This protein binds this small molecule.
Small molecule (SMILES): CC(=O)N[C@H]1[C@H](O[C@H]2[C@H](O)[C@@H](NC(C)=O)CO[C@@H]2CO)O[C@H](CO)[C@@H](O[C@@H]2O[C@H](CO[C@H]3O[C@H](CO)[C@@H](O)[C@H](O)[C@@H]3O)[C@@H](O)[C@H](O[C@H]3O[C@H](CO)[C@@H](O)[C@H](O)[C@@H]3O)[C@@H]2O)[C@@H]1O

Sequence of chain 1.C:
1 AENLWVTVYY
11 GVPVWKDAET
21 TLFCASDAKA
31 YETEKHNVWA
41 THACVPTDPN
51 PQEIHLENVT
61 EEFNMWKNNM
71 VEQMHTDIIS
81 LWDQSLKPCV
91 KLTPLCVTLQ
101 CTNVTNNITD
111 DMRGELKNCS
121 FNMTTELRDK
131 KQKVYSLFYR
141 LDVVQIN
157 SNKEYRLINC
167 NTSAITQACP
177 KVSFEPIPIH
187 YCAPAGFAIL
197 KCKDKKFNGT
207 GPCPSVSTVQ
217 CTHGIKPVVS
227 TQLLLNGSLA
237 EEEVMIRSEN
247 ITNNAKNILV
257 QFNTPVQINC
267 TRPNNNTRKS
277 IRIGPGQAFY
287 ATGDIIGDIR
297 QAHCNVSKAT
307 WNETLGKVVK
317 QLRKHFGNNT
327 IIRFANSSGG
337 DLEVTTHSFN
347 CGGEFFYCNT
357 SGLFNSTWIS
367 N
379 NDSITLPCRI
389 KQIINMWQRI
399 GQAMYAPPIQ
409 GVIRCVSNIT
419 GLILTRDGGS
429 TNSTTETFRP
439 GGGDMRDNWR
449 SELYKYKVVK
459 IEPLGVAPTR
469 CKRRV

Binding-site contacts:
Ligand atom C2 contacts residue ASN355 of chain 1.C at 2.4 Å.
Ligand atom C3 contacts residue BMA3 of chain 1.AA at 4.2 Å.
Ligand atom C4 contacts residue ASN355 of chain 1.C at 4.2 Å.
Ligand atom C7 contacts residue NAG1 of chain 1.AA at 3.4 Å.
Ligand atom N2 contacts residue ASN355 of chain 1.C at 2.9 Å (h-bond).
Ligand atom O6 contacts residue BMA3 of chain 1.AA at 4.3 Å.
Ligand atom C8 contacts residue NAG1 of chain 1.AA at 3.4 Å.
Ligand atom C5 contacts residue ASN355 of chain 1.C at 3.6 Å.
Ligand atom O7 contacts residue ASN355 of chain 1.C at 4.4 Å.
Ligand atom C2 contacts residue BMA3 of chain 1.AA at 4.5 Å.
Ligand atom O7 contacts residue NAG1 of chain 1.PB at 3.3 Å.
Ligand atom N2 contacts residue NAG1 of chain 1.PB at 4.4 Å.
Ligand atom O4 contacts residue NAG2 of chain 1.AA at 4.3 Å.
Ligand atom C1 contacts residue NAG1 of chain 1.AA at 3.7 Å.
Ligand atom O3 contacts residue NAG1 of chain 1.AA at 4.4 Å.
Ligand atom C2 contacts residue SER357 of chain 1.C at 4.4 Å.
Ligand atom O5 contacts residue ASN355 of chain 1.C at 2.3 Å (h-bond).
Ligand atom C4 contacts residue NAG2 of chain 1.AA at 4.3 Å.
Ligand atom O6 contacts residue BMA3 of chain 1.AA at 4.3 Å.
Ligand atom N2 contacts residue SER357 of chain 1.C at 4.4 Å.
Ligand atom C7 contacts residue ASN355 of chain 1.C at 3.9 Å.
Ligand atom C7 contacts residue NAG1 of chain 1.PB at 3.6 Å.
Ligand atom C3 contacts residue NAG1 of chain 1.AA at 3.8 Å.
Ligand atom O7 contacts residue NAG1 of chain 1.AA at 4.4 Å.
Ligand atom C3 contacts residue ASN355 of chain 1.C at 3.8 Å.
Ligand atom O3 contacts residue BMA3 of chain 1.AA at 4.0 Å.
Ligand atom O2 contacts residue ASP111 of chain 1.C at 3.5 Å (salt-bridge).
Ligand atom C6 contacts residue NAG2 of chain 1.AA at 3.4 Å.
Ligand atom C1 contacts residue SER357 of chain 1.C at 3.4 Å.
Ligand atom C8 contacts residue NAG1 of chain 1.PB at 3.4 Å.
Ligand atom C6 contacts residue BMA3 of chain 1.AA at 4.4 Å.
Ligand atom C1 contacts residue ASN355 of chain 1.C at 1.4 Å.
Ligand atom O5 contacts residue SER357 of chain 1.C at 3.9 Å.
Ligand atom O6 contacts residue NAG2 of chain 1.AA at 4.0 Å.
Ligand atom C5 contacts residue SER357 of chain 1.C at 4.0 Å.
Ligand atom N2 contacts residue NAG1 of chain 1.AA at 2.6 Å (h-bond).
Ligand atom C2 contacts residue NAG1 of chain 1.AA at 3.5 Å.